Binding-site contacts:
Ligand atom C6 contacts residue GLU32 of chain 1.A at 3.7 Å.
Ligand atom C2 contacts residue PHE36 of chain 1.A at 3.9 Å (hydrophobic).
Ligand atom N1 contacts residue GLU32 of chain 1.A at 2.8 Å (salt-bridge).
Ligand atom N1 contacts residue FOL1 of chain 1.H at 0.3 Å (h-bond).
Ligand atom C5 contacts residue FOL1 of chain 1.H at 0.1 Å.
Ligand atom N3 contacts residue FOL1 of chain 1.H at 0.3 Å (h-bond).
Ligand atom N1 contacts residue PHE36 of chain 1.A at 3.9 Å.
Ligand atom N7 contacts residue THR138 of chain 1.A at 3.7 Å.
Ligand atom N8 contacts residue PHE36 of chain 1.A at 3.7 Å.
Ligand atom N8 contacts residue VAL10 of chain 1.A at 4.0 Å.
Ligand atom C2 contacts residue FOL1 of chain 1.H at 0.2 Å.
Ligand atom C4 contacts residue FOL1 of chain 1.H at 0.2 Å.
Ligand atom N7 contacts residue VAL10 of chain 1.A at 3.6 Å (h-bond).
Ligand atom C4 contacts residue ILE9 of chain 1.A at 4.2 Å (hydrophobic).
Ligand atom N7 contacts residue ILE9 of chain 1.A at 4.0 Å.
Ligand atom C4 contacts residue VAL10 of chain 1.A at 4.1 Å (hydrophobic).
Ligand atom C6 contacts residue FOL1 of chain 1.H at 0.3 Å.
Ligand atom C5 contacts residue PHE36 of chain 1.A at 3.9 Å (hydrophobic).
Ligand atom N8 contacts residue FOL1 of chain 1.H at 0.5 Å (h-bond).
Ligand atom C2 contacts residue NAP1 of chain 1.G at 4.1 Å.
Ligand atom N8 contacts residue TYR123 of chain 1.A at 3.7 Å.
Ligand atom N8 contacts residue NAP1 of chain 1.G at 3.0 Å (h-bond).
Ligand atom C2 contacts residue VAL10 of chain 1.A at 3.8 Å (hydrophobic).
Ligand atom N3 contacts residue NAP1 of chain 1.G at 3.4 Å (h-bond).
Ligand atom N3 contacts residue ALA11 of chain 1.A at 3.6 Å.
Ligand atom N7 contacts residue FOL1 of chain 1.H at 0.2 Å (h-bond).
Ligand atom N3 contacts residue VAL10 of chain 1.A at 3.4 Å.
Ligand atom N3 contacts residue PHE36 of chain 1.A at 3.5 Å.
Ligand atom C2 contacts residue GLU32 of chain 1.A at 3.6 Å.
Ligand atom N8 contacts residue ILE9 of chain 1.A at 3.4 Å (h-bond).
Ligand atom N7 contacts residue GLU32 of chain 1.A at 2.7 Å (salt-bridge).
Ligand atom C4 contacts residue NAP1 of chain 1.G at 3.0 Å.
Ligand atom C5 contacts residue NAP1 of chain 1.G at 3.5 Å.
Ligand atom N7 contacts residue ALA11 of chain 1.A at 3.8 Å.
Ligand atom N3 contacts residue ILE9 of chain 1.A at 3.9 Å.
Ligand atom N8 contacts residue VAL117 of chain 1.A at 4.0 Å.
Ligand atom C4 contacts residue PHE36 of chain 1.A at 3.5 Å (hydrophobic).
Ligand atom C5 contacts residue NPX1 of chain 1.F at 3.9 Å.
Ligand atom C2 contacts residue ALA11 of chain 1.A at 3.7 Å (hydrophobic).
Ligand atom N1 contacts residue ALA11 of chain 1.A at 3.9 Å.

Sequence of chain 1.A:
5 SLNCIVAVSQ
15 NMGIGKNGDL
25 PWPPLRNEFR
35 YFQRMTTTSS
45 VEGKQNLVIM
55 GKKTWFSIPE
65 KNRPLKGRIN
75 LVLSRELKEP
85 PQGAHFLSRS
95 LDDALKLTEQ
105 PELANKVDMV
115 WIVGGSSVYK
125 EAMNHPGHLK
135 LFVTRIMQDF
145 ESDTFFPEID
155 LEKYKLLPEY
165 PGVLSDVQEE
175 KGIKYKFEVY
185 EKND

A protein and the small-molecule ligand that binds it are described below.
Small molecule (SMILES): Nc1ccnc(N)n1